Binding-site contacts:
Ligand atom C2 contacts residue ASN99 of chain 1.B at 2.5 Å.
Ligand atom C5 contacts residue ASN99 of chain 1.B at 3.8 Å.
Ligand atom O7 contacts residue ASN99 of chain 1.B at 3.5 Å.
Ligand atom C8 contacts residue GLU102 of chain 1.B at 4.3 Å.
Ligand atom C4 contacts residue ASN99 of chain 1.B at 4.4 Å.
Ligand atom N2 contacts residue ASN99 of chain 1.B at 2.9 Å (h-bond).
Ligand atom C3 contacts residue ASN99 of chain 1.B at 3.9 Å.
Ligand atom C8 contacts residue ASN99 of chain 1.B at 4.5 Å.
Ligand atom O5 contacts residue ASN99 of chain 1.B at 2.5 Å (h-bond).
Ligand atom C1 contacts residue ASN99 of chain 1.B at 1.5 Å.
Ligand atom C7 contacts residue ASN99 of chain 1.B at 3.5 Å.
Ligand atom N2 contacts residue GLU102 of chain 1.B at 4.5 Å.

Sequence of chain 1.B:
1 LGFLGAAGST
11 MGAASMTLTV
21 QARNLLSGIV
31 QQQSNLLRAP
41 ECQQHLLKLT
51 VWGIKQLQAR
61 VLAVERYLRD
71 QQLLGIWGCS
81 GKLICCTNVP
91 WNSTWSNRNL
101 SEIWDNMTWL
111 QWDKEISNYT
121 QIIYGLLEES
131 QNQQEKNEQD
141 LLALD

The protein below binds the small molecule below.
Small molecule (SMILES): CC(=O)N[C@@H]1[C@@H](O)[C@H](O)[C@@H](CO)O[C@H]1O